Sequence of chain 1.B:
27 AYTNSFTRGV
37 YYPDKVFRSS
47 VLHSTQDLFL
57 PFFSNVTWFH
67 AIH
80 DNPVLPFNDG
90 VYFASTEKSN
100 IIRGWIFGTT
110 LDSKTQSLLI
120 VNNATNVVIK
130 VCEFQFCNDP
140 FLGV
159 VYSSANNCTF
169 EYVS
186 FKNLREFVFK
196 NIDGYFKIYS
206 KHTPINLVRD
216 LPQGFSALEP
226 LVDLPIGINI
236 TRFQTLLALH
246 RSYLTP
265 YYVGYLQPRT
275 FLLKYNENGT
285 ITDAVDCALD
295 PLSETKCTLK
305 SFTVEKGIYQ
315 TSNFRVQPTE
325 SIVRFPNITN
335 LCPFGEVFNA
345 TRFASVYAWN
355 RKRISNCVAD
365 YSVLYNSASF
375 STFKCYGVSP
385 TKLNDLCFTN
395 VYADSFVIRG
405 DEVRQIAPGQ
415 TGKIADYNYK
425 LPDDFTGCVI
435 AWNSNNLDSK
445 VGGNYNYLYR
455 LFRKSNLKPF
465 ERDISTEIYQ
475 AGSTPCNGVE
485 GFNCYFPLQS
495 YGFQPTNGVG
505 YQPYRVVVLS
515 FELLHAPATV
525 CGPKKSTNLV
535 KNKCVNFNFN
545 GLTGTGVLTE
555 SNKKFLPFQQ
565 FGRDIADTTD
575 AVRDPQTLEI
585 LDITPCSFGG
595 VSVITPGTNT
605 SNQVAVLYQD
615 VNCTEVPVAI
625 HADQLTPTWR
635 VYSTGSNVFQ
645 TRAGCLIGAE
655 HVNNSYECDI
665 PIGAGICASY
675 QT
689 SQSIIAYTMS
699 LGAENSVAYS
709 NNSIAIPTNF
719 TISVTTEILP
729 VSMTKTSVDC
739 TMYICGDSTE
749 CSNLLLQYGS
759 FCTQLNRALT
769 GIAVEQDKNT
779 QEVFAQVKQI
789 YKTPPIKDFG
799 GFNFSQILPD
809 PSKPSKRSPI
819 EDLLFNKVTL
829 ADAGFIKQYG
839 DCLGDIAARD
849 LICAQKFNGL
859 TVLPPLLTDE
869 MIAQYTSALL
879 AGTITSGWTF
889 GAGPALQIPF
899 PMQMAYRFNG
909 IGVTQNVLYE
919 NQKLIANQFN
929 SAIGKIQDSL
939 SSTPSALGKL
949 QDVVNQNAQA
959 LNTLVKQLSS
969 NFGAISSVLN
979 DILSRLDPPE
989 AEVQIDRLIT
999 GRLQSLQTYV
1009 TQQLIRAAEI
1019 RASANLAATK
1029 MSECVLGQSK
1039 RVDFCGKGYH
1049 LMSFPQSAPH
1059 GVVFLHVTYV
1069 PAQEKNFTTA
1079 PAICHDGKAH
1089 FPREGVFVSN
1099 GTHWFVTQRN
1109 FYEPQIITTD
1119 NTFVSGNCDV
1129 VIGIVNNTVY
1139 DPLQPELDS

The small molecule below binds the protein below.
Small molecule (SMILES): CC(=O)N[C@@H]1[C@@H](O)[C@H](O)[C@@H](CO)O[C@H]1O

Binding-site contacts:
Ligand atom C4 contacts residue ASN603 of chain 1.B at 4.2 Å.
Ligand atom N2 contacts residue THR307 of chain 1.B at 4.0 Å.
Ligand atom O5 contacts residue ASN603 of chain 1.B at 2.3 Å (h-bond).
Ligand atom C2 contacts residue ASN603 of chain 1.B at 2.8 Å.
Ligand atom C5 contacts residue ASN603 of chain 1.B at 3.4 Å.
Ligand atom C7 contacts residue THR307 of chain 1.B at 4.0 Å.
Ligand atom C7 contacts residue ASN603 of chain 1.B at 4.0 Å.
Ligand atom C8 contacts residue ASN603 of chain 1.B at 4.3 Å.
Ligand atom C8 contacts residue THR307 of chain 1.B at 3.5 Å.
Ligand atom C1 contacts residue ASN603 of chain 1.B at 1.5 Å.
Ligand atom C3 contacts residue ASN603 of chain 1.B at 3.9 Å.
Ligand atom C6 contacts residue ASN603 of chain 1.B at 4.3 Å.
Ligand atom N2 contacts residue ASN603 of chain 1.B at 2.8 Å (h-bond).